The small molecule below binds the protein below.
Small molecule (SMILES): O=C(O)C(=O)CCCc1ccccc1

Binding-site contacts:
Ligand atom C2 contacts residue GLY261 of chain 2.B at 3.6 Å.
Ligand atom C4 contacts residue LEU395 of chain 2.B at 3.4 Å (hydrophobic).
Ligand atom C10 contacts residue LEU415 of chain 2.B at 3.3 Å (hydrophobic).
Ligand atom C5 contacts residue LEU395 of chain 2.B at 3.4 Å (hydrophobic).
Ligand atom C2 contacts residue LEU415 of chain 2.B at 3.9 Å (hydrophobic).
Ligand atom C5 contacts residue ARG80 of chain 2.B at 3.8 Å.
Ligand atom C11 contacts residue ARG80 of chain 2.B at 3.5 Å.
Ligand atom C9 contacts residue ARG260 of chain 2.B at 3.8 Å.
Ligand atom C7 contacts residue LEU415 of chain 2.B at 3.3 Å (hydrophobic).
Ligand atom C2 contacts residue ARG234 of chain 2.B at 3.5 Å.
Ligand atom C11 contacts residue ARG235 of chain 2.B at 3.9 Å.
Ligand atom C5 contacts residue MET416 of chain 2.B at 3.9 Å (hydrophobic).
Ligand atom O1 contacts residue ALA417 of chain 2.B at 3.0 Å (h-bond).
Ligand atom C3 contacts residue GLY261 of chain 2.B at 3.9 Å.
Ligand atom O3 contacts residue MET258 of chain 2.B at 2.9 Å (h-bond).
Ligand atom C3 contacts residue GLY414 of chain 2.B at 3.4 Å.
Ligand atom C11 contacts residue MET258 of chain 2.B at 3.8 Å (hydrophobic).
Ligand atom O1 contacts residue ARG80 of chain 2.B at 2.8 Å (salt-bridge).
Ligand atom C11 contacts residue LEU415 of chain 2.B at 3.8 Å (hydrophobic).
Ligand atom C6 contacts residue ARG234 of chain 2.B at 3.7 Å.
Ligand atom C8 contacts residue ARG260 of chain 2.B at 3.8 Å.
Ligand atom O2 contacts residue ARG80 of chain 2.B at 3.5 Å (salt-bridge).
Ligand atom C8 contacts residue LEU415 of chain 2.B at 3.4 Å (hydrophobic).
Ligand atom O1 contacts residue LEU415 of chain 2.B at 3.8 Å.
Ligand atom C8 contacts residue LEU262 of chain 2.B at 3.8 Å (hydrophobic).
Ligand atom O2 contacts residue MET258 of chain 2.B at 3.9 Å.
Ligand atom O2 contacts residue ARG235 of chain 2.B at 2.7 Å (salt-bridge).
Ligand atom O3 contacts residue LEU415 of chain 2.B at 3.0 Å (h-bond).
Ligand atom C3 contacts residue ARG234 of chain 2.B at 3.5 Å.
Ligand atom C10 contacts residue ARG260 of chain 2.B at 3.7 Å.
Ligand atom C4 contacts residue ARG234 of chain 2.B at 3.4 Å.
Ligand atom C1 contacts residue ARG234 of chain 2.B at 3.6 Å.
Ligand atom O3 contacts residue ARG260 of chain 2.B at 2.8 Å (salt-bridge).
Ligand atom C9 contacts residue MET258 of chain 2.B at 3.8 Å (hydrophobic).
Ligand atom C6 contacts residue ARG80 of chain 2.B at 3.7 Å.
Ligand atom C1 contacts residue LEU415 of chain 2.B at 3.5 Å (hydrophobic).
Ligand atom C5 contacts residue ARG234 of chain 2.B at 3.6 Å.
Ligand atom O1 contacts residue MET258 of chain 2.B at 3.9 Å.
Ligand atom O1 contacts residue MET416 of chain 2.B at 3.1 Å.
Ligand atom C10 contacts residue MET258 of chain 2.B at 3.3 Å (hydrophobic).

Sequence of chain 2.B:
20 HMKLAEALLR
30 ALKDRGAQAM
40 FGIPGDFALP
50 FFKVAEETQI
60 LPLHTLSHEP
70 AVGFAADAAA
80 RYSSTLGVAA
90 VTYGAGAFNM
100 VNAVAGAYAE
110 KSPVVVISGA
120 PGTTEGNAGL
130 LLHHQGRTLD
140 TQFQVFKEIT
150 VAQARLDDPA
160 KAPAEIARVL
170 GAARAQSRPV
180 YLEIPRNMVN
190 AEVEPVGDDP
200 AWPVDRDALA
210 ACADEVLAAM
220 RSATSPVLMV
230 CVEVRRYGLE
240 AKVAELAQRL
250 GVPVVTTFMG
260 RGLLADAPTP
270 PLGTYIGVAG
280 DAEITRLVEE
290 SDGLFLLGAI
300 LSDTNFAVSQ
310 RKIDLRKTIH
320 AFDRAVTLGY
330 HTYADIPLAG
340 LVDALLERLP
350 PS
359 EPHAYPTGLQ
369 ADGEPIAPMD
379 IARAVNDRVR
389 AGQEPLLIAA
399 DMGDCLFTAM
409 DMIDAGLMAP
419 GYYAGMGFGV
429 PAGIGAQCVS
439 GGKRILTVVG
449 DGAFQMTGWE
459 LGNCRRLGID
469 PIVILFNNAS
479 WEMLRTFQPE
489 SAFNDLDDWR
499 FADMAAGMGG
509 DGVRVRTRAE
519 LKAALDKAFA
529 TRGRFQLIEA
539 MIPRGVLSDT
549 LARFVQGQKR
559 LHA